This protein binds this small molecule.
Small molecule (SMILES): Nc1nc2ncc(COP(=O)(O)O)nc2c(=O)[nH]1

Sequence of chain 1.A:
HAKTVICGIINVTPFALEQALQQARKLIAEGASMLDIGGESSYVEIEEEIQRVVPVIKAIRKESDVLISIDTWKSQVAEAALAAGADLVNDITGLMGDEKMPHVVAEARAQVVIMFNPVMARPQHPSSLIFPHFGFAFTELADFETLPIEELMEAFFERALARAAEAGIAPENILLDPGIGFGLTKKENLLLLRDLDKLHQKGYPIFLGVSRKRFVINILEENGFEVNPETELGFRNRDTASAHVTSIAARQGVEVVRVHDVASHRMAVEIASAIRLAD

Binding-site contacts:
Ligand atom C6 contacts residue PHE206 of chain 1.A at 3.8 Å (hydrophobic).
Ligand atom C7 contacts residue ARG282 of chain 1.A at 3.4 Å.
Ligand atom O4 contacts residue GLY233 of chain 1.A at 3.3 Å.
Ligand atom O4 contacts residue LYS237 of chain 1.A at 3.2 Å (salt-bridge).
Ligand atom C8A contacts residue ARG282 of chain 1.A at 3.6 Å.
Ligand atom N1 contacts residue ASN110 of chain 1.A at 3.1 Å (h-bond).
Ligand atom C4 contacts residue PHE206 of chain 1.A at 3.7 Å (hydrophobic).
Ligand atom N8 contacts residue ARG282 of chain 1.A at 3.4 Å (salt-bridge).
Ligand atom N8 contacts residue ILE112 of chain 1.A at 3.6 Å.
Ligand atom O1P contacts residue ARG282 of chain 1.A at 3.2 Å (salt-bridge).
Ligand atom O3P contacts residue ILE15 of chain 1.A at 3.5 Å.
Ligand atom N1 contacts residue ILE112 of chain 1.A at 3.2 Å.
Ligand atom N3 contacts residue MET135 of chain 1.A at 3.7 Å.
Ligand atom O3P contacts residue ARG282 of chain 1.A at 2.6 Å (salt-bridge).
Ligand atom N8 contacts residue ASP91 of chain 1.A at 3.7 Å.
Ligand atom N5 contacts residue ARG282 of chain 1.A at 3.4 Å (salt-bridge).
Ligand atom N1 contacts residue ARG282 of chain 1.A at 3.8 Å.
Ligand atom N3 contacts residue ASP201 of chain 1.A at 3.1 Å (salt-bridge).
Ligand atom N5 contacts residue PHE206 of chain 1.A at 3.6 Å.
Ligand atom N2 contacts residue MET135 of chain 1.A at 3.9 Å.
Ligand atom O1P contacts residue ASN17 of chain 1.A at 3.3 Å (h-bond).
Ligand atom C2 contacts residue ASP201 of chain 1.A at 3.5 Å.
Ligand atom PA contacts residue ASN17 of chain 1.A at 3.9 Å.
Ligand atom N2 contacts residue PHE231 of chain 1.A at 3.6 Å.
Ligand atom O2P contacts residue HIS284 of chain 1.A at 3.1 Å (h-bond).
Ligand atom C2 contacts residue ASN110 of chain 1.A at 3.5 Å.
Ligand atom N2 contacts residue ASP201 of chain 1.A at 2.9 Å (salt-bridge).
Ligand atom C2 contacts residue ILE112 of chain 1.A at 3.9 Å (hydrophobic).
Ligand atom C8A contacts residue ILE112 of chain 1.A at 3.5 Å (hydrophobic).
Ligand atom C4A contacts residue PHE206 of chain 1.A at 3.6 Å (hydrophobic).
Ligand atom O3P contacts residue HIS284 of chain 1.A at 3.7 Å.
Ligand atom N5 contacts residue LYS237 of chain 1.A at 3.4 Å (salt-bridge).
Ligand atom O4 contacts residue ILE204 of chain 1.A at 4.0 Å.
Ligand atom N2 contacts residue ASN110 of chain 1.A at 2.8 Å (h-bond).
Ligand atom C6 contacts residue ARG282 of chain 1.A at 3.5 Å.
Ligand atom C2 contacts residue MET135 of chain 1.A at 3.7 Å (hydrophobic).
Ligand atom O2P contacts residue ASN17 of chain 1.A at 3.5 Å (h-bond).
Ligand atom C4A contacts residue ARG282 of chain 1.A at 3.5 Å.
Ligand atom O4 contacts residue PHE206 of chain 1.A at 3.8 Å.
Ligand atom PA contacts residue ARG282 of chain 1.A at 3.8 Å.